Sequence of chain 1.B:
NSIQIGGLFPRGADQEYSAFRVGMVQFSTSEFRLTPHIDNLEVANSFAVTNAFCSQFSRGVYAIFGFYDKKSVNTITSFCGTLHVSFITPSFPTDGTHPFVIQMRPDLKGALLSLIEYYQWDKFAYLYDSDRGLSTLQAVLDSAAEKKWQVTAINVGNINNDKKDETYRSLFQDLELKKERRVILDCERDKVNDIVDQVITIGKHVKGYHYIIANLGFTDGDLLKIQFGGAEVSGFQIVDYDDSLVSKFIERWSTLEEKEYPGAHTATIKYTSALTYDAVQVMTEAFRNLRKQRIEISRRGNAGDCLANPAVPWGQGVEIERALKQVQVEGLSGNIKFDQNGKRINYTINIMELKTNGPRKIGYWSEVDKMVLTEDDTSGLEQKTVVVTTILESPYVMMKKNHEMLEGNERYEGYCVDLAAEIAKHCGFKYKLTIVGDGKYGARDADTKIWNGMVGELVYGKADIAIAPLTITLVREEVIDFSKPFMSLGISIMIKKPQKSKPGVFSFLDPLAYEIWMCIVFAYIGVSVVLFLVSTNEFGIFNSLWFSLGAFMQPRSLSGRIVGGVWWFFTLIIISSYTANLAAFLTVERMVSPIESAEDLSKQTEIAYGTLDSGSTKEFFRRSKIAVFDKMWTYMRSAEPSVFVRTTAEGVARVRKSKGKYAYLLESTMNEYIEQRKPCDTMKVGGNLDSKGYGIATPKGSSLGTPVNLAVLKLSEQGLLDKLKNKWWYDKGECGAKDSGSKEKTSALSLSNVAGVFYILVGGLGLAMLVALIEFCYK

Binding-site contacts:
Ligand atom C2 contacts residue GLN328 of chain 1.B at 4.2 Å.
Ligand atom O6 contacts residue ASN335 of chain 1.B at 2.8 Å (h-bond).
Ligand atom C3 contacts residue ASN346 of chain 1.B at 4.0 Å.
Ligand atom O7 contacts residue GLN328 of chain 1.B at 3.3 Å (h-bond).
Ligand atom C1 contacts residue ASN335 of chain 1.B at 3.7 Å.
Ligand atom C6 contacts residue ASN335 of chain 1.B at 3.6 Å.
Ligand atom N2 contacts residue ASN346 of chain 1.B at 3.3 Å (h-bond).
Ligand atom C7 contacts residue GLN328 of chain 1.B at 4.4 Å.
Ligand atom C4 contacts residue ASN346 of chain 1.B at 4.2 Å.
Ligand atom O5 contacts residue ASN335 of chain 1.B at 2.8 Å (h-bond).
Ligand atom C5 contacts residue ASN335 of chain 1.B at 3.6 Å.
Ligand atom C7 contacts residue ASN346 of chain 1.B at 4.2 Å.
Ligand atom C4 contacts residue ASN335 of chain 1.B at 3.9 Å.
Ligand atom C2 contacts residue ASN335 of chain 1.B at 4.1 Å.
Ligand atom C5 contacts residue ASN346 of chain 1.B at 3.5 Å.
Ligand atom O5 contacts residue ASN346 of chain 1.B at 2.2 Å (h-bond).
Ligand atom O7 contacts residue ASN346 of chain 1.B at 4.4 Å.
Ligand atom C1 contacts residue ASN346 of chain 1.B at 1.5 Å.
Ligand atom C2 contacts residue ASN346 of chain 1.B at 2.7 Å.

A small-molecule ligand and the protein it binds are described below.
Small molecule (SMILES): CC(=O)N[C@@H]1[C@@H](O)[C@H](O)[C@@H](CO)O[C@H]1O